Binding-site contacts:
Ligand atom N2 contacts residue PHE118 of chain 1.B at 3.3 Å.
Ligand atom C3 contacts residue ASN108 of chain 1.B at 3.8 Å.
Ligand atom N2 contacts residue ASN108 of chain 1.B at 2.9 Å (h-bond).
Ligand atom C3 contacts residue ASP144 of chain 1.B at 4.2 Å.
Ligand atom C5 contacts residue ASN108 of chain 1.B at 3.7 Å.
Ligand atom O3 contacts residue PHE118 of chain 1.B at 4.4 Å.
Ligand atom C1 contacts residue ASN108 of chain 1.B at 1.4 Å.
Ligand atom N2 contacts residue ASP144 of chain 1.B at 4.4 Å.
Ligand atom C3 contacts residue PHE118 of chain 1.B at 3.9 Å (hydrophobic).
Ligand atom C1 contacts residue PHE118 of chain 1.B at 4.3 Å (hydrophobic).
Ligand atom O7 contacts residue ASP144 of chain 1.B at 2.9 Å (salt-bridge).
Ligand atom C2 contacts residue PHE118 of chain 1.B at 4.2 Å (hydrophobic).
Ligand atom C7 contacts residue ASN108 of chain 1.B at 3.7 Å.
Ligand atom O7 contacts residue TYR142 of chain 1.B at 4.2 Å.
Ligand atom C4 contacts residue ASN108 of chain 1.B at 4.2 Å.
Ligand atom O7 contacts residue ASN108 of chain 1.B at 4.1 Å.
Ligand atom O7 contacts residue CYS143 of chain 1.B at 4.5 Å.
Ligand atom C7 contacts residue ASP144 of chain 1.B at 3.9 Å.
Ligand atom C7 contacts residue PHE118 of chain 1.B at 4.1 Å (hydrophobic).
Ligand atom O5 contacts residue ASN108 of chain 1.B at 2.4 Å (h-bond).
Ligand atom C8 contacts residue TYR142 of chain 1.B at 4.4 Å (hydrophobic).
Ligand atom C8 contacts residue ASN108 of chain 1.B at 4.3 Å.
Ligand atom O3 contacts residue ASP144 of chain 1.B at 3.1 Å (salt-bridge).
Ligand atom C2 contacts residue ASP144 of chain 1.B at 4.2 Å.
Ligand atom O7 contacts residue ASN148 of chain 1.B at 4.3 Å.
Ligand atom C8 contacts residue PHE118 of chain 1.B at 3.5 Å (hydrophobic).
Ligand atom C8 contacts residue GLY107 of chain 1.B at 4.1 Å.
Ligand atom C2 contacts residue ASN108 of chain 1.B at 2.5 Å.
Ligand atom C8 contacts residue VAL106 of chain 1.B at 4.5 Å (hydrophobic).

This protein binds this small molecule.
Small molecule (SMILES): CC(=O)N[C@@H]1[C@@H](O)[C@H](O)[C@@H](CO)O[C@H]1O

Sequence of chain 1.B:
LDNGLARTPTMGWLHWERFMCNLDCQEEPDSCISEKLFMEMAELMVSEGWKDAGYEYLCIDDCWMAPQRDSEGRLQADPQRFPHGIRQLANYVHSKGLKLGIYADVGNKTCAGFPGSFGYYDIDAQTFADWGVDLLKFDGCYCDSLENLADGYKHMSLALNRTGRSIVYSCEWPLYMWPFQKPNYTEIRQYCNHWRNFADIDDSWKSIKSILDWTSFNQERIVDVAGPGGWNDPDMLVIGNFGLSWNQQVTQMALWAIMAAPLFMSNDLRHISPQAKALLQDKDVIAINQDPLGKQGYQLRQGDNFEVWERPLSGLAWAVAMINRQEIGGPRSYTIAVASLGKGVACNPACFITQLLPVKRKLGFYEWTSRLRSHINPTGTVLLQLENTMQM